Sequence of chain 1.B:
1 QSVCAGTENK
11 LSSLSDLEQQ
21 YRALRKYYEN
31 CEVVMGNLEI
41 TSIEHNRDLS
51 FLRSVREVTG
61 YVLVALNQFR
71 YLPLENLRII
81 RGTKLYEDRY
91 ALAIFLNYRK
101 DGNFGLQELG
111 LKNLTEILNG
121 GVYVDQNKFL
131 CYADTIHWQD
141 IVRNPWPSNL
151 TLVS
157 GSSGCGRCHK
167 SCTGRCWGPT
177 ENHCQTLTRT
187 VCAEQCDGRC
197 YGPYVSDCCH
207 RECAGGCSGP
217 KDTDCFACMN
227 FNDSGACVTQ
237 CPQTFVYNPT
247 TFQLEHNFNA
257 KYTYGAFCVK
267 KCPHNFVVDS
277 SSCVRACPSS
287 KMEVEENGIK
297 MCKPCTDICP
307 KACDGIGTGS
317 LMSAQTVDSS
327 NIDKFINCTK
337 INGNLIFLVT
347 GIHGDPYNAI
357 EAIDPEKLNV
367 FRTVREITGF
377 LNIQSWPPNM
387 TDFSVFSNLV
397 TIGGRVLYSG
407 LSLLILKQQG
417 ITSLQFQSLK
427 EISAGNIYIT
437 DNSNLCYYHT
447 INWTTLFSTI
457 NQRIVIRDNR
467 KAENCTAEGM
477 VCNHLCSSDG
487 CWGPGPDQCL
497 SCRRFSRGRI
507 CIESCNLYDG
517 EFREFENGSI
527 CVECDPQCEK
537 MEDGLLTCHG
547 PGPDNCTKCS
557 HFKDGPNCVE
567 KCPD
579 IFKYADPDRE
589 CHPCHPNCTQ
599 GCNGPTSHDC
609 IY

A protein and the small-molecule ligand that binds it are described below.
Small molecule (SMILES): CC(=O)N[C@H]1[C@H](O[C@H]2[C@H](O)[C@@H](NC(C)=O)CO[C@@H]2CO)O[C@H](CO)[C@@H](O[C@@H]2O[C@H](CO[C@H]3O[C@H](CO)[C@@H](O)[C@H](O)[C@@H]3O)[C@@H](O)[C@H](O)[C@@H]2O)[C@@H]1O

Binding-site contacts:
Ligand atom O7 contacts residue ASN333 of chain 1.B at 3.4 Å (h-bond).
Ligand atom N2 contacts residue ILE332 of chain 1.B at 4.3 Å.
Ligand atom C7 contacts residue ILE332 of chain 1.B at 4.1 Å (hydrophobic).
Ligand atom C8 contacts residue ILE332 of chain 1.B at 3.6 Å (hydrophobic).
Ligand atom C4 contacts residue ASN333 of chain 1.B at 4.2 Å.
Ligand atom N2 contacts residue ASN333 of chain 1.B at 3.0 Å (h-bond).
Ligand atom C3 contacts residue ASN333 of chain 1.B at 3.8 Å.
Ligand atom O5 contacts residue ASN333 of chain 1.B at 2.3 Å (h-bond).
Ligand atom C5 contacts residue ASN333 of chain 1.B at 3.7 Å.
Ligand atom C1 contacts residue ASN333 of chain 1.B at 1.5 Å.
Ligand atom C2 contacts residue ASN333 of chain 1.B at 2.5 Å.
Ligand atom C7 contacts residue ASN333 of chain 1.B at 3.4 Å.